Binding-site contacts:
Ligand atom C9 contacts residue ARG276 of chain 1.B at 3.5 Å.
Ligand atom C17 contacts residue HIS227 of chain 1.B at 2.4 Å.
Ligand atom C10 contacts residue HIS227 of chain 1.B at 4.2 Å.
Ligand atom C25 contacts residue LEU361 of chain 1.B at 3.8 Å (hydrophobic).
Ligand atom C30 contacts residue LEU361 of chain 1.B at 3.8 Å (hydrophobic).
Ligand atom O14 contacts residue ARG276 of chain 1.B at 4.2 Å.
Ligand atom C20 contacts residue ARG276 of chain 1.B at 4.0 Å.
Ligand atom C2 contacts residue HIS227 of chain 1.B at 3.3 Å.
Ligand atom O24 contacts residue GLY360 of chain 1.B at 4.0 Å.
Ligand atom O27 contacts residue GLY360 of chain 1.B at 4.2 Å.
Ligand atom C3 contacts residue HIS227 of chain 1.B at 4.3 Å.
Ligand atom C25 contacts residue ARG359 of chain 1.B at 4.4 Å.
Ligand atom C29 contacts residue ARG276 of chain 1.B at 3.4 Å.
Ligand atom C22 contacts residue THR274 of chain 1.B at 4.3 Å.
Ligand atom C28 contacts residue ALA231 of chain 1.B at 3.2 Å (hydrophobic).
Ligand atom O19 contacts residue HIS227 of chain 1.B at 2.4 Å (h-bond).
Ligand atom C8 contacts residue ARG276 of chain 1.B at 3.9 Å.
Ligand atom C18 contacts residue HIS227 of chain 1.B at 1.5 Å.
Ligand atom C9 contacts residue HIS227 of chain 1.B at 3.8 Å.
Ligand atom C6 contacts residue ARG276 of chain 1.B at 4.2 Å.
Ligand atom C22 contacts residue ARG276 of chain 1.B at 4.3 Å.
Ligand atom C7 contacts residue LEU215 of chain 1.B at 4.3 Å (hydrophobic).
Ligand atom C28 contacts residue HIS227 of chain 1.B at 3.0 Å.
Ligand atom C8 contacts residue HIS227 of chain 1.B at 3.2 Å.
Ligand atom O15 contacts residue ARG276 of chain 1.B at 3.8 Å.
Ligand atom C26 contacts residue HIS227 of chain 1.B at 2.5 Å.
Ligand atom C23 contacts residue HIS227 of chain 1.B at 3.6 Å.
Ligand atom C10 contacts residue ARG276 of chain 1.B at 3.5 Å.
Ligand atom C7 contacts residue ASP224 of chain 1.B at 3.8 Å.
Ligand atom C1 contacts residue HIS227 of chain 1.B at 3.3 Å.
Ligand atom C10 contacts residue LEU215 of chain 1.B at 4.2 Å (hydrophobic).
Ligand atom C28 contacts residue PHE270 of chain 1.B at 4.4 Å (hydrophobic).
Ligand atom O24 contacts residue HIS227 of chain 1.B at 4.2 Å.
Ligand atom O27 contacts residue ARG276 of chain 1.B at 4.2 Å.
Ligand atom C20 contacts residue HIS227 of chain 1.B at 3.6 Å.
Ligand atom O24 contacts residue LEU361 of chain 1.B at 4.2 Å.
Ligand atom C25 contacts residue HIS227 of chain 1.B at 3.8 Å.
Ligand atom O24 contacts residue ARG359 of chain 1.B at 4.0 Å.
Ligand atom C22 contacts residue LEU215 of chain 1.B at 3.5 Å (hydrophobic).
Ligand atom C7 contacts residue LEU217 of chain 1.B at 3.4 Å (hydrophobic).

A protein and the small-molecule ligand that binds it are described below.
Small molecule (SMILES): CC1=C[C@H]2[C@@H](O)[C@H](C)[C@@H](O)[C@@H]2[C@H]2[C@@H]3[C@H]4C(=O)O[C@H]5CC[C@](C)(O[C@@H]4[C@@H]5C)[C@@H]3C[C@@H]12

Sequence of chain 1.B:
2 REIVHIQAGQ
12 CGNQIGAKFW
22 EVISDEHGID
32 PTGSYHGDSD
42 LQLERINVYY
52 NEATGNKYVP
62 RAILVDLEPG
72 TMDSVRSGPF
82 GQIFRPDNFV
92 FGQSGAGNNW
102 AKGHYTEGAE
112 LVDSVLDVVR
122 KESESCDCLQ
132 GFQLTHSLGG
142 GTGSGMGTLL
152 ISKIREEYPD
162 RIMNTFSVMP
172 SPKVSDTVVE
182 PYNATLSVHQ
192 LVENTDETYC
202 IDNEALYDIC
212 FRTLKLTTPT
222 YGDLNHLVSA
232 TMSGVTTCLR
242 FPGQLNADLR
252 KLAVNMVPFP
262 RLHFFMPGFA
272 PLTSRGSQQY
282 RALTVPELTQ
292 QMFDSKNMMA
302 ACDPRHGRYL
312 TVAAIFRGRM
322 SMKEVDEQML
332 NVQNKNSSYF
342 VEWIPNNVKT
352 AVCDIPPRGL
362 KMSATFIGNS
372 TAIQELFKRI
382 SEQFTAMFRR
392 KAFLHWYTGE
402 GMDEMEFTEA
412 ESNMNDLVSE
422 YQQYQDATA